A protein and the small-molecule ligand that binds it are described below.
Small molecule (SMILES): CC(=O)N[C@@H]1[C@@H](O)[C@H](O)[C@@H](CO)O[C@H]1O

Sequence of chain 1.A:
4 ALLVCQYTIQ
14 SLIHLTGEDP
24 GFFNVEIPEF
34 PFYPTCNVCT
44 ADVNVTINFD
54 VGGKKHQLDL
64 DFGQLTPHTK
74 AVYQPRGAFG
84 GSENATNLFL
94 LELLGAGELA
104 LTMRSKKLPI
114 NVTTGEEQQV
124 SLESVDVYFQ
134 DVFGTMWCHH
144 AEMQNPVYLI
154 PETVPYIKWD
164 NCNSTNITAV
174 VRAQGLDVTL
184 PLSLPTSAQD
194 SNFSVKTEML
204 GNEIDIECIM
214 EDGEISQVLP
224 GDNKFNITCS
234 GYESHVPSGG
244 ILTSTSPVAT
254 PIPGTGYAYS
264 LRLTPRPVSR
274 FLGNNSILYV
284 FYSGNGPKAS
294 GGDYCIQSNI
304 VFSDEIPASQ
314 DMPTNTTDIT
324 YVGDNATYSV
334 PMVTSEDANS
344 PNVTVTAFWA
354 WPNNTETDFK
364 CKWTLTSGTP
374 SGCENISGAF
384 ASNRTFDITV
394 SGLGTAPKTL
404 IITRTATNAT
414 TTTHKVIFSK

Binding-site contacts:
Ligand atom O6 contacts residue ASN411 of chain 1.A at 4.4 Å.
Ligand atom O5 contacts residue ASN411 of chain 1.A at 2.3 Å (h-bond).
Ligand atom N2 contacts residue ASN411 of chain 1.A at 2.6 Å (h-bond).
Ligand atom C8 contacts residue THR410 of chain 1.A at 4.3 Å.
Ligand atom O7 contacts residue THR410 of chain 1.A at 4.4 Å.
Ligand atom C4 contacts residue ASN411 of chain 1.A at 4.2 Å.
Ligand atom C2 contacts residue ASN411 of chain 1.A at 2.5 Å.
Ligand atom O7 contacts residue ASN411 of chain 1.A at 4.4 Å.
Ligand atom C8 contacts residue THR11 of chain 1.A at 3.3 Å.
Ligand atom C7 contacts residue ASN411 of chain 1.A at 3.4 Å.
Ligand atom C3 contacts residue ASN411 of chain 1.A at 3.8 Å.
Ligand atom C5 contacts residue ASN411 of chain 1.A at 3.6 Å.
Ligand atom C1 contacts residue ASN411 of chain 1.A at 1.4 Å.
Ligand atom C8 contacts residue ASN411 of chain 1.A at 3.6 Å.